Sequence of chain 1.B:
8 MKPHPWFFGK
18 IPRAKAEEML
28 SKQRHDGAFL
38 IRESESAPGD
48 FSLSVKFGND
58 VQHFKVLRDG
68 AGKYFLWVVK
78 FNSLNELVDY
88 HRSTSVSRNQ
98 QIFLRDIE

A protein and the small-molecule ligand that binds it are described below.
Small molecule (SMILES): CC(=O)N[C@@H](Cc1ccc(OP(=O)(O)O)cc1)C(=O)N[C@H](C(=O)N[C@@H](CC(N)=O)C(=O)N[C@H](C(=O)O)C(C)C)C(C)C

Binding-site contacts:
Ligand atom CB contacts residue LEU73 of chain 1.B at 3.6 Å (hydrophobic).
Ligand atom CD2 contacts residue PHE61 of chain 1.B at 3.9 Å (hydrophobic).
Ligand atom P contacts residue SER41 of chain 1.B at 3.7 Å.
Ligand atom CG2 contacts residue GLN59 of chain 1.B at 3.5 Å.
Ligand atom CD2 contacts residue LYS62 of chain 1.B at 3.7 Å.
Ligand atom O3P contacts residue SER41 of chain 1.B at 3.6 Å.
Ligand atom N contacts residue HIS60 of chain 1.B at 2.9 Å (h-bond).
Ligand atom CH3 contacts residue ARG20 of chain 1.B at 3.9 Å.
Ligand atom CA contacts residue HIS60 of chain 1.B at 3.3 Å.
Ligand atom CD2 contacts residue ARG20 of chain 1.B at 3.8 Å.
Ligand atom O3P contacts residue SER43 of chain 1.B at 2.5 Å (h-bond).
Ligand atom CZ contacts residue ARG20 of chain 1.B at 3.5 Å.
Ligand atom CG2 contacts residue HIS60 of chain 1.B at 3.8 Å.
Ligand atom ND2 contacts residue LEU73 of chain 1.B at 2.9 Å (h-bond).
Ligand atom O1P contacts residue SER41 of chain 1.B at 2.9 Å (h-bond).
Ligand atom CB contacts residue HIS60 of chain 1.B at 3.7 Å.
Ligand atom P contacts residue ARG39 of chain 1.B at 3.9 Å.
Ligand atom C contacts residue ARG20 of chain 1.B at 3.4 Å.
Ligand atom CE2 contacts residue SER49 of chain 1.B at 3.6 Å.
Ligand atom ND2 contacts residue LYS62 of chain 1.B at 2.8 Å (salt-bridge).
Ligand atom CG contacts residue LYS62 of chain 1.B at 3.7 Å.
Ligand atom O contacts residue ARG20 of chain 1.B at 2.7 Å (salt-bridge).
Ligand atom CE2 contacts residue ARG20 of chain 1.B at 3.4 Å.
Ligand atom P contacts residue SER43 of chain 1.B at 3.5 Å.
Ligand atom O2P contacts residue ARG20 of chain 1.B at 2.7 Å (salt-bridge).
Ligand atom OH contacts residue SER43 of chain 1.B at 3.4 Å (h-bond).
Ligand atom CA contacts residue TRP74 of chain 1.B at 3.5 Å (hydrophobic).
Ligand atom CB contacts residue TRP74 of chain 1.B at 3.6 Å (hydrophobic).
Ligand atom OD1 contacts residue LYS62 of chain 1.B at 2.9 Å (salt-bridge).
Ligand atom CB contacts residue PHE61 of chain 1.B at 3.6 Å (hydrophobic).
Ligand atom O1P contacts residue SER49 of chain 1.B at 2.8 Å (h-bond).
Ligand atom CG contacts residue LEU73 of chain 1.B at 3.7 Å (hydrophobic).
Ligand atom C contacts residue HIS60 of chain 1.B at 3.5 Å.
Ligand atom O1P contacts residue ARG39 of chain 1.B at 3.0 Å (salt-bridge).
Ligand atom O2P contacts residue ARG39 of chain 1.B at 3.0 Å (salt-bridge).
Ligand atom O contacts residue TRP74 of chain 1.B at 3.8 Å.
Ligand atom CG2 contacts residue LYS62 of chain 1.B at 3.9 Å.
Ligand atom OD1 contacts residue PHE61 of chain 1.B at 3.3 Å.
Ligand atom CG1 contacts residue PHE61 of chain 1.B at 3.8 Å (hydrophobic).
Ligand atom CE1 contacts residue LYS62 of chain 1.B at 3.8 Å.